Binding-site contacts:
Ligand atom N2 contacts residue VAL653 of chain 1.B at 4.4 Å.
Ligand atom C7 contacts residue ASN654 of chain 1.B at 3.5 Å.
Ligand atom C8 contacts residue GLU651 of chain 1.B at 3.7 Å.
Ligand atom C4 contacts residue ASN654 of chain 1.B at 4.3 Å.
Ligand atom C1 contacts residue TYR652 of chain 1.B at 4.0 Å (hydrophobic).
Ligand atom C1 contacts residue ASN654 of chain 1.B at 1.4 Å.
Ligand atom O7 contacts residue ASN654 of chain 1.B at 3.9 Å.
Ligand atom C8 contacts residue VAL653 of chain 1.B at 4.0 Å (hydrophobic).
Ligand atom C5 contacts residue ASN654 of chain 1.B at 3.7 Å.
Ligand atom N2 contacts residue ASN654 of chain 1.B at 2.9 Å (h-bond).
Ligand atom N2 contacts residue TYR652 of chain 1.B at 3.0 Å (h-bond).
Ligand atom C8 contacts residue TYR652 of chain 1.B at 3.2 Å (hydrophobic).
Ligand atom C7 contacts residue TYR652 of chain 1.B at 3.6 Å (hydrophobic).
Ligand atom C2 contacts residue TYR652 of chain 1.B at 4.1 Å (hydrophobic).
Ligand atom C3 contacts residue ASN654 of chain 1.B at 3.8 Å.
Ligand atom O5 contacts residue ASN654 of chain 1.B at 2.4 Å (h-bond).
Ligand atom C2 contacts residue ASN654 of chain 1.B at 2.5 Å.
Ligand atom C6 contacts residue ASN654 of chain 1.B at 4.5 Å.

Sequence of chain 1.B:
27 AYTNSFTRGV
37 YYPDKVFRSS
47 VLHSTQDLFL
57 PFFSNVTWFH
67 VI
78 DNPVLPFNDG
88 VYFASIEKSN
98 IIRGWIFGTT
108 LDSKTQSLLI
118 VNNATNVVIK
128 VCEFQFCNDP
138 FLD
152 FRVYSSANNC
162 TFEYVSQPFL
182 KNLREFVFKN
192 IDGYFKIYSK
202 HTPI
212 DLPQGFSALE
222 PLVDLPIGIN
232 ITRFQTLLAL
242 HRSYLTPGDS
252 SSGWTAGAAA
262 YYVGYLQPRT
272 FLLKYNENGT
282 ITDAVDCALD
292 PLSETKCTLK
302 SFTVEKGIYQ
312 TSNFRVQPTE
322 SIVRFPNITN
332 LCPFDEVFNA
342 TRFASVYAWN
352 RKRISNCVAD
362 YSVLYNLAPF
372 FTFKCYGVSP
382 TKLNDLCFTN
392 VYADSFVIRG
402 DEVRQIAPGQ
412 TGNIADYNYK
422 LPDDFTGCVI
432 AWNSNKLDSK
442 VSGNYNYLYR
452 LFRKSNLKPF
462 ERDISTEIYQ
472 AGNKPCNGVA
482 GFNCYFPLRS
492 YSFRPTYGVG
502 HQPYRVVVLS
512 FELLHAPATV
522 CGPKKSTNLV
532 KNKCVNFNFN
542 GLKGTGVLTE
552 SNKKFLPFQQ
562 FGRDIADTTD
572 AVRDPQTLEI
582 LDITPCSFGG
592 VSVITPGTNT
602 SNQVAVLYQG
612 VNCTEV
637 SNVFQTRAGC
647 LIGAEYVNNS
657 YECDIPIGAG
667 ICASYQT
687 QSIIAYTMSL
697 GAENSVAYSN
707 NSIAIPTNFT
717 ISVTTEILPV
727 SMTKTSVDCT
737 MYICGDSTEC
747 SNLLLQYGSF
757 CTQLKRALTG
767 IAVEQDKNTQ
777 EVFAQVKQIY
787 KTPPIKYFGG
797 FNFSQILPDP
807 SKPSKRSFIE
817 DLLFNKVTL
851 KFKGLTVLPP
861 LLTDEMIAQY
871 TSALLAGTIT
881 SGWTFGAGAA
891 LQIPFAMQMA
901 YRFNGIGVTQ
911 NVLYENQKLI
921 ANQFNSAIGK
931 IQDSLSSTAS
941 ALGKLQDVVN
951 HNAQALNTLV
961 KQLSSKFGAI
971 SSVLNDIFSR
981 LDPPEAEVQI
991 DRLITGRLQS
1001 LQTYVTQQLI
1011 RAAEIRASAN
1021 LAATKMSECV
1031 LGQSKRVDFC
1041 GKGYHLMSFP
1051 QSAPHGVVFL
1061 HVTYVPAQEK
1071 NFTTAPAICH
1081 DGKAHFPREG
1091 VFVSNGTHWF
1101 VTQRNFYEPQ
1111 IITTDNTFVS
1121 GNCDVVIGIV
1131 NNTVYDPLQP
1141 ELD

This small molecule binds to this protein.
Small molecule (SMILES): CC(=O)N[C@@H]1[C@@H](O)[C@H](O)[C@@H](CO)O[C@H]1O